A protein and the small-molecule ligand that binds it are described below.
Small molecule (SMILES): CC(=O)N[C@@H]1[C@@H](O)[C@H](O)[C@@H](CO)O[C@H]1O

Sequence of chain 1.A:
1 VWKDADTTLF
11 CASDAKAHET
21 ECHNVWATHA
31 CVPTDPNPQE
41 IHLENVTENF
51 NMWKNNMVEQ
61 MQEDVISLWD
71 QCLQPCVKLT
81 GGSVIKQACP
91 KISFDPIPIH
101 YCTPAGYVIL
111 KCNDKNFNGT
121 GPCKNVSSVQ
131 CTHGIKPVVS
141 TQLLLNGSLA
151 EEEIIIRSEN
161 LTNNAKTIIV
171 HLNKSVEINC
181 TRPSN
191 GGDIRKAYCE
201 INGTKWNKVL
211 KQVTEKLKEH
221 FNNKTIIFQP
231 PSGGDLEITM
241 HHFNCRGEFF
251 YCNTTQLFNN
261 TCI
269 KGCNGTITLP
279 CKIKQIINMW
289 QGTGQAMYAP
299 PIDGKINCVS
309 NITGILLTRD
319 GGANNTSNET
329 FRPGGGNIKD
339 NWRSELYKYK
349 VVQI

Binding-site contacts:
Ligand atom C1 contacts residue ASN259 of chain 1.A at 1.4 Å.
Ligand atom O6 contacts residue CYS271 of chain 1.A at 3.5 Å (h-bond).
Ligand atom O6 contacts residue CYS262 of chain 1.A at 3.8 Å.
Ligand atom O6 contacts residue GLY270 of chain 1.A at 3.6 Å (h-bond).
Ligand atom C6 contacts residue GLY270 of chain 1.A at 3.7 Å.
Ligand atom C5 contacts residue ASN259 of chain 1.A at 3.6 Å.
Ligand atom O5 contacts residue CYS262 of chain 1.A at 3.7 Å.
Ligand atom C1 contacts residue CYS262 of chain 1.A at 4.2 Å (hydrophobic).
Ligand atom C4 contacts residue ASN259 of chain 1.A at 4.2 Å.
Ligand atom O7 contacts residue ASN259 of chain 1.A at 3.3 Å (h-bond).
Ligand atom C5 contacts residue THR261 of chain 1.A at 3.6 Å.
Ligand atom C8 contacts residue ASN259 of chain 1.A at 4.5 Å.
Ligand atom O5 contacts residue THR261 of chain 1.A at 3.3 Å (h-bond).
Ligand atom O5 contacts residue ASN259 of chain 1.A at 2.3 Å (h-bond).
Ligand atom O7 contacts residue THR255 of chain 1.A at 4.4 Å.
Ligand atom C8 contacts residue THR255 of chain 1.A at 4.4 Å.
Ligand atom C1 contacts residue THR261 of chain 1.A at 3.3 Å.
Ligand atom C7 contacts residue ASN259 of chain 1.A at 3.3 Å.
Ligand atom O6 contacts residue THR261 of chain 1.A at 3.8 Å.
Ligand atom C3 contacts residue ASN259 of chain 1.A at 3.8 Å.
Ligand atom O7 contacts residue GLN256 of chain 1.A at 3.7 Å.
Ligand atom C2 contacts residue ASN259 of chain 1.A at 2.5 Å.
Ligand atom C6 contacts residue THR261 of chain 1.A at 4.3 Å.
Ligand atom N2 contacts residue ASN259 of chain 1.A at 3.0 Å (h-bond).